Sequence of chain 1.A:
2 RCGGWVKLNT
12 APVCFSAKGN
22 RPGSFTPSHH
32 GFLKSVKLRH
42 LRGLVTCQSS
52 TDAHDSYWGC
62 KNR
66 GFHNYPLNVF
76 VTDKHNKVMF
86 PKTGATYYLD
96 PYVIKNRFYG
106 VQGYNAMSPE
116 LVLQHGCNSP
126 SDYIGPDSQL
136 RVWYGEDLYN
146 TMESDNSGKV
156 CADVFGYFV

This small molecule binds to this protein.
Small molecule (SMILES): OC[C@H]1O[C@@H](O[C@H]2[C@H](O)[C@@H](O)[C@H](O)O[C@@H]2CO)[C@H](O)[C@@H](O)[C@H]1O

Binding-site contacts:
Ligand atom C1 contacts residue MET147 of chain 1.A at 4.0 Å (hydrophobic).
Ligand atom C6 contacts residue TYR97 of chain 1.A at 3.9 Å (hydrophobic).
Ligand atom O4 contacts residue CYS48 of chain 1.A at 3.2 Å (h-bond).
Ligand atom O2 contacts residue MET147 of chain 1.A at 3.4 Å (h-bond).
Ligand atom O5 contacts residue ARG64 of chain 1.A at 3.0 Å (salt-bridge).
Ligand atom O3 contacts residue MET147 of chain 1.A at 4.0 Å.
Ligand atom O4 contacts residue GLN49 of chain 1.A at 3.5 Å (h-bond).
Ligand atom C3 contacts residue GLN49 of chain 1.A at 4.1 Å.
Ligand atom O3 contacts residue ARG64 of chain 1.A at 3.3 Å (salt-bridge).
Ligand atom C3 contacts residue GLU141 of chain 1.A at 3.3 Å.
Ligand atom C2 contacts residue ARG64 of chain 1.A at 3.8 Å.
Ligand atom C2 contacts residue ASP150 of chain 1.A at 3.5 Å.
Ligand atom C6 contacts residue MET147 of chain 1.A at 3.9 Å (hydrophobic).
Ligand atom O2 contacts residue ASP150 of chain 1.A at 2.6 Å (salt-bridge).
Ligand atom C1 contacts residue ASP150 of chain 1.A at 4.1 Å.
Ligand atom C5 contacts residue ASP150 of chain 1.A at 4.0 Å.
Ligand atom O3 contacts residue GLU141 of chain 1.A at 2.5 Å (salt-bridge).
Ligand atom C4 contacts residue TYR97 of chain 1.A at 3.7 Å (hydrophobic).
Ligand atom O4 contacts residue ASP150 of chain 1.A at 3.5 Å (salt-bridge).
Ligand atom O3 contacts residue CYS48 of chain 1.A at 3.1 Å (h-bond).
Ligand atom O2 contacts residue CYS48 of chain 1.A at 3.4 Å (h-bond).
Ligand atom C2 contacts residue CA1 of chain 1.E at 3.3 Å.
Ligand atom C5 contacts residue TYR97 of chain 1.A at 4.0 Å (hydrophobic).
Ligand atom O4 contacts residue ARG64 of chain 1.A at 2.9 Å (salt-bridge).
Ligand atom O6 contacts residue TYR97 of chain 1.A at 3.3 Å.
Ligand atom C3 contacts residue CA1 of chain 1.E at 3.4 Å.
Ligand atom C6 contacts residue ARG64 of chain 1.A at 4.0 Å.
Ligand atom O3 contacts residue CA1 of chain 1.E at 2.5 Å.
Ligand atom C3 contacts residue CYS48 of chain 1.A at 4.0 Å (hydrophobic).
Ligand atom C6 contacts residue PHE67 of chain 1.A at 3.8 Å (hydrophobic).
Ligand atom O6 contacts residue MET147 of chain 1.A at 4.1 Å.
Ligand atom C5 contacts residue ARG64 of chain 1.A at 4.0 Å.
Ligand atom O4 contacts residue ARG64 of chain 1.A at 3.4 Å (salt-bridge).
Ligand atom C1 contacts residue ARG64 of chain 1.A at 3.6 Å.
Ligand atom C2 contacts residue CYS48 of chain 1.A at 3.6 Å (hydrophobic).
Ligand atom C4 contacts residue GLU141 of chain 1.A at 3.9 Å.
Ligand atom C3 contacts residue MET147 of chain 1.A at 3.8 Å (hydrophobic).
Ligand atom O5 contacts residue TYR97 of chain 1.A at 3.7 Å.
Ligand atom O4 contacts residue PHE67 of chain 1.A at 4.0 Å.
Ligand atom O2 contacts residue CA1 of chain 1.E at 2.5 Å.